Sequence of chain 1.B:
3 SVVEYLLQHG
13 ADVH

Sequence of chain 1.A:
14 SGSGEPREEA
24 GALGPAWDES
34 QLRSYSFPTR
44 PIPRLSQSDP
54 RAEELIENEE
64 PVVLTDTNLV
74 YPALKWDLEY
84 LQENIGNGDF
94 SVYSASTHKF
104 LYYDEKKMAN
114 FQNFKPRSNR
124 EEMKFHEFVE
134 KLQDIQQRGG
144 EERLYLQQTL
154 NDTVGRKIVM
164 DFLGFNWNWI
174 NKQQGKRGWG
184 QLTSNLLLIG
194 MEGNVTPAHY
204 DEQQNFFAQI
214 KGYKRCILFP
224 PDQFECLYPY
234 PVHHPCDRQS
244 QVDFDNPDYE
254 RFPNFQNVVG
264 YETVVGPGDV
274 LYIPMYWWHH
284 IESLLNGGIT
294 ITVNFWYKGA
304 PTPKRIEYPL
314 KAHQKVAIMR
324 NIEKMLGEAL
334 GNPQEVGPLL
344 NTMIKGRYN

Binding-site contacts:
Ligand atom C1 contacts residue HIS282 of chain 1.A at 3.9 Å.
Ligand atom O2 contacts residue ASN208 of chain 1.A at 3.3 Å (h-bond).
Ligand atom C5 contacts residue THR199 of chain 1.A at 3.6 Å.
Ligand atom O1 contacts residue FE21 of chain 1.C at 3.9 Å.
Ligand atom O1 contacts residue PHE210 of chain 1.A at 3.8 Å.
Ligand atom C5 contacts residue ILE284 of chain 1.A at 3.7 Å (hydrophobic).
Ligand atom C4 contacts residue THR199 of chain 1.A at 3.7 Å.
Ligand atom C4 contacts residue ILE284 of chain 1.A at 3.8 Å (hydrophobic).
Ligand atom O5 contacts residue HIS282 of chain 1.A at 3.5 Å (h-bond).
Ligand atom C2 contacts residue HIS282 of chain 1.A at 4.0 Å.
Ligand atom O2 contacts residue HIS282 of chain 1.A at 3.3 Å (h-bond).
Ligand atom C1 contacts residue ASP204 of chain 1.A at 3.8 Å.
Ligand atom C2 contacts residue FE21 of chain 1.C at 2.7 Å.
Ligand atom O5 contacts residue HIS202 of chain 1.A at 3.1 Å (h-bond).
Ligand atom C5 contacts residue TYR148 of chain 1.A at 3.2 Å (hydrophobic).
Ligand atom O3 contacts residue LEU191 of chain 1.A at 3.9 Å.
Ligand atom O3 contacts residue PHE210 of chain 1.A at 3.3 Å.
Ligand atom O4 contacts residue LYS217 of chain 1.A at 3.8 Å.
Ligand atom O4 contacts residue THR199 of chain 1.A at 2.7 Å (h-bond).
Ligand atom O4 contacts residue TYR148 of chain 1.A at 2.5 Å (h-bond).
Ligand atom O3 contacts residue ILE284 of chain 1.A at 3.5 Å.
Ligand atom C5 contacts residue LEU191 of chain 1.A at 3.9 Å (hydrophobic).
Ligand atom C1 contacts residue FE21 of chain 1.C at 2.6 Å.
Ligand atom O2 contacts residue ASP204 of chain 1.A at 2.6 Å (salt-bridge).
Ligand atom O1 contacts residue ASN208 of chain 1.A at 2.7 Å (h-bond).
Ligand atom C3 contacts residue PHE210 of chain 1.A at 3.5 Å (hydrophobic).
Ligand atom O3 contacts residue TYR148 of chain 1.A at 3.4 Å (h-bond).
Ligand atom O1 contacts residue TRP299 of chain 1.A at 3.7 Å.
Ligand atom C3 contacts residue ILE284 of chain 1.A at 3.6 Å (hydrophobic).
Ligand atom C4 contacts residue LEU191 of chain 1.A at 4.0 Å (hydrophobic).
Ligand atom O2 contacts residue TRP299 of chain 1.A at 3.1 Å.
Ligand atom O5 contacts residue FE21 of chain 1.C at 2.1 Å.
Ligand atom O2 contacts residue FE21 of chain 1.C at 1.9 Å.
Ligand atom O3 contacts residue LYS217 of chain 1.A at 2.8 Å (salt-bridge).
Ligand atom O4 contacts residue ILE284 of chain 1.A at 3.7 Å.
Ligand atom C1 contacts residue ASN297 of chain 1.A at 4.0 Å.
Ligand atom C5 contacts residue LYS217 of chain 1.A at 3.7 Å.
Ligand atom C1 contacts residue ASN208 of chain 1.A at 3.3 Å.
Ligand atom C1 contacts residue TRP299 of chain 1.A at 3.5 Å (hydrophobic).
Ligand atom O1 contacts residue ASN297 of chain 1.A at 3.1 Å (h-bond).

This small molecule binds to this protein.
Small molecule (SMILES): O=C(O)CCC(=O)C(=O)O